The protein below binds the small molecule below.
Small molecule (SMILES): CCc1[nH]c2nc(Sc3cccnc3)nc(OC)c2c1C=O

Sequence of chain 1.E:
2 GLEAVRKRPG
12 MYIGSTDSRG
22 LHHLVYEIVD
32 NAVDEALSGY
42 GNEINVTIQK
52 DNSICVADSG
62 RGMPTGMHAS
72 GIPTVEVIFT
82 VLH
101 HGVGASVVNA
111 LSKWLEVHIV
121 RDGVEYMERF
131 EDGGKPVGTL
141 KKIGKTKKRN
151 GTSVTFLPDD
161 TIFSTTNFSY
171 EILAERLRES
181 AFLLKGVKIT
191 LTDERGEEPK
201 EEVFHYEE

Binding-site contacts:
Ligand atom N2 contacts residue ASP59 of chain 1.E at 2.6 Å (salt-bridge).
Ligand atom C21 contacts residue VAL154 of chain 1.E at 3.9 Å (hydrophobic).
Ligand atom C16 contacts residue GLU36 of chain 1.E at 3.3 Å.
Ligand atom C15 contacts residue ARG62 of chain 1.E at 3.3 Å.
Ligand atom C1 contacts residue ASN32 of chain 1.E at 4.0 Å.
Ligand atom C22 contacts residue ASP59 of chain 1.E at 3.3 Å.
Ligand atom C12 contacts residue PRO65 of chain 1.E at 3.7 Å (hydrophobic).
Ligand atom C6 contacts residue MET64 of chain 1.E at 3.4 Å (hydrophobic).
Ligand atom C4 contacts residue MET64 of chain 1.E at 3.8 Å (hydrophobic).
Ligand atom N9 contacts residue THR152 of chain 1.E at 3.2 Å (h-bond).
Ligand atom C12 contacts residue GLY63 of chain 1.E at 3.3 Å.
Ligand atom C5 contacts residue ASN32 of chain 1.E at 3.6 Å.
Ligand atom C1 contacts residue ASP59 of chain 1.E at 3.5 Å.
Ligand atom O20 contacts residue ASN32 of chain 1.E at 3.2 Å (h-bond).
Ligand atom C3 contacts residue THR152 of chain 1.E at 3.5 Å.
Ligand atom N9 contacts residue ASP59 of chain 1.E at 3.9 Å.
Ligand atom N13 contacts residue PRO65 of chain 1.E at 3.6 Å.
Ligand atom N2 contacts residue THR152 of chain 1.E at 3.5 Å.
Ligand atom O17 contacts residue MET64 of chain 1.E at 3.6 Å.
Ligand atom C12 contacts residue ARG62 of chain 1.E at 3.9 Å.
Ligand atom N7 contacts residue MET64 of chain 1.E at 3.6 Å.
Ligand atom C22 contacts residue VAL57 of chain 1.E at 3.5 Å (hydrophobic).
Ligand atom C18 contacts residue HIS101 of chain 1.E at 3.3 Å.
Ligand atom C14 contacts residue ARG62 of chain 1.E at 3.7 Å.
Ligand atom C22 contacts residue THR152 of chain 1.E at 3.7 Å.
Ligand atom C11 contacts residue ARG62 of chain 1.E at 3.7 Å.
Ligand atom C11 contacts residue GLY63 of chain 1.E at 3.9 Å.
Ligand atom S10 contacts residue GLY63 of chain 1.E at 3.6 Å (h-bond).
Ligand atom C3 contacts residue ASP59 of chain 1.E at 3.5 Å.
Ligand atom C8 contacts residue THR152 of chain 1.E at 3.9 Å.
Ligand atom C18 contacts residue ILE79 of chain 1.E at 3.8 Å (hydrophobic).
Ligand atom C21 contacts residue ASP59 of chain 1.E at 3.8 Å.
Ligand atom C21 contacts residue ILE29 of chain 1.E at 3.6 Å (hydrophobic).
Ligand atom C19 contacts residue ASN32 of chain 1.E at 3.3 Å.
Ligand atom C22 contacts residue VAL154 of chain 1.E at 3.7 Å (hydrophobic).
Ligand atom S10 contacts residue GLU36 of chain 1.E at 3.3 Å (salt-bridge).
Ligand atom C11 contacts residue GLU36 of chain 1.E at 3.6 Å.
Ligand atom S10 contacts residue MET64 of chain 1.E at 4.0 Å.
Ligand atom C18 contacts residue GLY102 of chain 1.E at 3.8 Å.
Ligand atom C16 contacts residue ARG62 of chain 1.E at 3.3 Å.